This small molecule binds to this protein.
Small molecule (SMILES): Cc1nc2ccc3ccc(CNc4ccc5c(c4)CN([C@@H](CCC(=O)O)C(=O)O)C5=O)cc3c2c(=O)[nH]1

Binding-site contacts:
Ligand atom C11 contacts residue LEU25 of chain 1.E at 3.5 Å (hydrophobic).
Ligand atom C3M contacts residue VAL10 of chain 1.E at 3.4 Å (hydrophobic).
Ligand atom C7 contacts residue NDP1 of chain 1.Y at 3.6 Å.
Ligand atom C3M contacts residue ALA11 of chain 1.E at 3.6 Å (hydrophobic).
Ligand atom C4A contacts residue PHE36 of chain 1.E at 3.4 Å (hydrophobic).
Ligand atom O2 contacts residue ARG70 of chain 1.E at 3.0 Å (salt-bridge).
Ligand atom CG contacts residue LEU33 of chain 1.E at 3.4 Å (hydrophobic).
Ligand atom N2 contacts residue ALA11 of chain 1.E at 3.6 Å.
Ligand atom C5 contacts residue PHE36 of chain 1.E at 3.4 Å (hydrophobic).
Ligand atom C5 contacts residue NDP1 of chain 1.Y at 3.5 Å.
Ligand atom C6A contacts residue NDP1 of chain 1.Y at 3.3 Å.
Ligand atom N2 contacts residue ASP32 of chain 1.E at 2.6 Å (salt-bridge).
Ligand atom N4 contacts residue VAL9 of chain 1.E at 3.6 Å.
Ligand atom O contacts residue LEU67 of chain 1.E at 3.5 Å.
Ligand atom O1A contacts residue LEU33 of chain 1.E at 3.6 Å.
Ligand atom O1A contacts residue ASP32 of chain 1.E at 3.6 Å (salt-bridge).
Ligand atom C13 contacts residue ILE62 of chain 1.E at 3.5 Å (hydrophobic).
Ligand atom C6 contacts residue PHE36 of chain 1.E at 3.6 Å (hydrophobic).
Ligand atom C6 contacts residue NDP1 of chain 1.Y at 3.1 Å.
Ligand atom N4 contacts residue VAL10 of chain 1.E at 3.5 Å.
Ligand atom CT contacts residue SER37 of chain 1.E at 3.6 Å.
Ligand atom C3M contacts residue THR134 of chain 1.E at 3.2 Å.
Ligand atom C1 contacts residue ASP32 of chain 1.E at 3.6 Å.
Ligand atom C4A contacts residue NDP1 of chain 1.Y at 3.1 Å.
Ligand atom O1A contacts residue LEU25 of chain 1.E at 3.3 Å.
Ligand atom CB contacts residue LEU33 of chain 1.E at 3.5 Å (hydrophobic).
Ligand atom O2 contacts residue SER37 of chain 1.E at 2.9 Å (h-bond).
Ligand atom C3M contacts residue ASP32 of chain 1.E at 3.4 Å.
Ligand atom C3 contacts residue ASP32 of chain 1.E at 3.5 Å.
Ligand atom N4 contacts residue PHE36 of chain 1.E at 3.7 Å.
Ligand atom C1A contacts residue NDP1 of chain 1.Y at 3.4 Å.
Ligand atom C5 contacts residue VAL9 of chain 1.E at 3.4 Å (hydrophobic).
Ligand atom C10 contacts residue LEU25 of chain 1.E at 3.6 Å (hydrophobic).
Ligand atom N4 contacts residue NDP1 of chain 1.Y at 3.4 Å (h-bond).
Ligand atom O1 contacts residue ARG70 of chain 1.E at 3.3 Å (salt-bridge).
Ligand atom N12 contacts residue ILE62 of chain 1.E at 3.6 Å.
Ligand atom O1 contacts residue PHE36 of chain 1.E at 3.4 Å.
Ligand atom C8 contacts residue ILE62 of chain 1.E at 3.4 Å (hydrophobic).
Ligand atom C6 contacts residue CYS113 of chain 1.E at 3.0 Å (hydrophobic).
Ligand atom C18 contacts residue ILE62 of chain 1.E at 3.3 Å (hydrophobic).

Sequence of chain 1.E:
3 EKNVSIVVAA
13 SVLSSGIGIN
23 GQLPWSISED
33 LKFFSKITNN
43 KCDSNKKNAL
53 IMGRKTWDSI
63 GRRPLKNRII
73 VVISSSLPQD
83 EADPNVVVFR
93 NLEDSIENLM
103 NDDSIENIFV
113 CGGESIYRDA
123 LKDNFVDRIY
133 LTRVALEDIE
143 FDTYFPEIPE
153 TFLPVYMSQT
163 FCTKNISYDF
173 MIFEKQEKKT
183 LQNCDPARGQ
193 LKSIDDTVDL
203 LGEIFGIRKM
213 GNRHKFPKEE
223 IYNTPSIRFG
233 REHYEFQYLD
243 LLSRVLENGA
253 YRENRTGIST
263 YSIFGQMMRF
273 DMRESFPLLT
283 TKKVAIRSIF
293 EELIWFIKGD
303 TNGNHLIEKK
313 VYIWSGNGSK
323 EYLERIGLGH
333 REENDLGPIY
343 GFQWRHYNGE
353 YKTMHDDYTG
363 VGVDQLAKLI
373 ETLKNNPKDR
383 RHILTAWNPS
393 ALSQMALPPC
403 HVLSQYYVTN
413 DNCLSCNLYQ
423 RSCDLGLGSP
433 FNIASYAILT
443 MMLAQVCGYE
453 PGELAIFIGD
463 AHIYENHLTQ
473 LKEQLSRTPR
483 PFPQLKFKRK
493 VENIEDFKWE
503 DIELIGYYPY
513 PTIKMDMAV